Sequence of chain 1.M:
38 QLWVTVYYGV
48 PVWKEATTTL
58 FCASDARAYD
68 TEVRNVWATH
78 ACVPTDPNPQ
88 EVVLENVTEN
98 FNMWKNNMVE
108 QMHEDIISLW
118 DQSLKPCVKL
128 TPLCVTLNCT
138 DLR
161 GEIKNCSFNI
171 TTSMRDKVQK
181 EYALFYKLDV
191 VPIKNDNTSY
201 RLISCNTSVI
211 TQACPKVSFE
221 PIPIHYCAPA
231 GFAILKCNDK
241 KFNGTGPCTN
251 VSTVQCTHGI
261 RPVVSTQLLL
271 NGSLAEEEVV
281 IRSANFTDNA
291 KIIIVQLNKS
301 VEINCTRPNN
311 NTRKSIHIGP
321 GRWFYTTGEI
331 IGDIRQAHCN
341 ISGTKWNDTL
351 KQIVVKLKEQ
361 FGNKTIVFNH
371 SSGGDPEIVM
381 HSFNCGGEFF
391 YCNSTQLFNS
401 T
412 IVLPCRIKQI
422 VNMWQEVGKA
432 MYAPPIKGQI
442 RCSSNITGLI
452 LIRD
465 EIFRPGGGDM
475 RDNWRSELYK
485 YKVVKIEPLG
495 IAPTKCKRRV

Binding-site contacts:
Ligand atom O4 contacts residue SER444 of chain 1.M at 3.9 Å.
Ligand atom N2 contacts residue SER444 of chain 1.M at 4.3 Å.
Ligand atom C7 contacts residue PRO221 of chain 1.M at 4.0 Å (hydrophobic).
Ligand atom C3 contacts residue SER444 of chain 1.M at 3.8 Å.
Ligand atom C4 contacts residue SER444 of chain 1.M at 4.0 Å.
Ligand atom O6 contacts residue ARG71 of chain 1.M at 3.6 Å.
Ligand atom C6 contacts residue GLU220 of chain 1.M at 3.5 Å.
Ligand atom N2 contacts residue ASN271 of chain 1.M at 2.9 Å (h-bond).
Ligand atom C3 contacts residue ASN271 of chain 1.M at 3.8 Å.
Ligand atom C4 contacts residue ASN271 of chain 1.M at 4.3 Å.
Ligand atom C7 contacts residue ASN271 of chain 1.M at 3.1 Å.
Ligand atom C8 contacts residue ASN271 of chain 1.M at 4.3 Å.
Ligand atom C5 contacts residue SER444 of chain 1.M at 3.5 Å.
Ligand atom C2 contacts residue ASN271 of chain 1.M at 2.4 Å.
Ligand atom C6 contacts residue ARG71 of chain 1.M at 4.4 Å.
Ligand atom N2 contacts residue CYS443 of chain 1.M at 3.8 Å.
Ligand atom C1 contacts residue ASN271 of chain 1.M at 1.5 Å.
Ligand atom N2 contacts residue ARG442 of chain 1.M at 4.1 Å.
Ligand atom C1 contacts residue SER444 of chain 1.M at 4.1 Å.
Ligand atom C7 contacts residue CYS443 of chain 1.M at 4.4 Å (hydrophobic).
Ligand atom O5 contacts residue SER444 of chain 1.M at 4.2 Å.
Ligand atom O6 contacts residue GLU220 of chain 1.M at 3.9 Å.
Ligand atom C6 contacts residue SER444 of chain 1.M at 4.5 Å.
Ligand atom C7 contacts residue SER444 of chain 1.M at 4.4 Å.
Ligand atom C8 contacts residue SER444 of chain 1.M at 3.6 Å.
Ligand atom C7 contacts residue VAL263 of chain 1.M at 4.2 Å (hydrophobic).
Ligand atom C8 contacts residue CYS443 of chain 1.M at 3.9 Å (hydrophobic).
Ligand atom C8 contacts residue VAL263 of chain 1.M at 3.6 Å (hydrophobic).
Ligand atom C8 contacts residue PRO221 of chain 1.M at 4.4 Å (hydrophobic).
Ligand atom C1 contacts residue SER445 of chain 1.M at 4.1 Å.
Ligand atom C8 contacts residue LEU270 of chain 1.M at 3.6 Å (hydrophobic).
Ligand atom O7 contacts residue ASN271 of chain 1.M at 3.0 Å (h-bond).
Ligand atom O3 contacts residue ARG442 of chain 1.M at 4.4 Å.
Ligand atom N2 contacts residue LEU270 of chain 1.M at 4.3 Å.
Ligand atom C5 contacts residue ASN271 of chain 1.M at 3.7 Å.
Ligand atom C7 contacts residue LEU270 of chain 1.M at 4.2 Å (hydrophobic).
Ligand atom O5 contacts residue ASN271 of chain 1.M at 2.4 Å (h-bond).
Ligand atom O7 contacts residue PRO221 of chain 1.M at 3.4 Å.
Ligand atom O7 contacts residue ARG261 of chain 1.M at 4.0 Å.
Ligand atom O7 contacts residue VAL263 of chain 1.M at 3.8 Å.

This small molecule binds to this protein.
Small molecule (SMILES): CC(=O)N[C@H]1[C@H](O[C@H]2[C@H](O)[C@@H](NC(C)=O)CO[C@@H]2CO)O[C@H](CO)[C@@H](O[C@@H]2O[C@H](CO[C@H]3O[C@H](CO)[C@@H](O)[C@H](O)[C@@H]3O)[C@@H](O)[C@H](O[C@H]3O[C@H](CO)[C@@H](O)[C@H](O)[C@@H]3O)[C@@H]2O)[C@@H]1O